A protein and the small-molecule ligand that binds it are described below.
Small molecule (SMILES): CC(=O)N[C@H]1[C@H](O[C@H]2[C@H](O)[C@@H](NC(C)=O)CO[C@@H]2CO)O[C@H](CO)[C@@H](O)[C@@H]1O

Binding-site contacts:
Ligand atom C1 contacts residue ASN199 of chain 1.A at 1.5 Å.
Ligand atom N2 contacts residue ASN199 of chain 1.A at 2.9 Å (h-bond).
Ligand atom C1 contacts residue ARG194 of chain 1.A at 4.2 Å.
Ligand atom O7 contacts residue CYS198 of chain 1.A at 3.7 Å.
Ligand atom C5 contacts residue ASN199 of chain 1.A at 3.8 Å.
Ligand atom C7 contacts residue CYS198 of chain 1.A at 4.3 Å (hydrophobic).
Ligand atom O7 contacts residue ILE196 of chain 1.A at 3.0 Å (h-bond).
Ligand atom C8 contacts residue ARG194 of chain 1.A at 3.2 Å.
Ligand atom O6 contacts residue ASN199 of chain 1.A at 4.4 Å.
Ligand atom C8 contacts residue ILE196 of chain 1.A at 3.5 Å (hydrophobic).
Ligand atom C8 contacts residue VAL176 of chain 1.A at 3.8 Å (hydrophobic).
Ligand atom C4 contacts residue ASN199 of chain 1.A at 4.4 Å.
Ligand atom C7 contacts residue ILE196 of chain 1.A at 3.3 Å (hydrophobic).
Ligand atom C8 contacts residue ASN197 of chain 1.A at 4.5 Å.
Ligand atom O7 contacts residue THR200 of chain 1.A at 4.3 Å.
Ligand atom C7 contacts residue ARG194 of chain 1.A at 4.0 Å.
Ligand atom N2 contacts residue ILE196 of chain 1.A at 4.1 Å.
Ligand atom O7 contacts residue ASN199 of chain 1.A at 2.9 Å (h-bond).
Ligand atom C7 contacts residue ASN199 of chain 1.A at 3.3 Å.
Ligand atom O7 contacts residue ASN197 of chain 1.A at 3.9 Å.
Ligand atom C2 contacts residue ASN199 of chain 1.A at 2.5 Å.
Ligand atom C8 contacts residue ASN199 of chain 1.A at 4.2 Å.
Ligand atom C8 contacts residue LEU195 of chain 1.A at 3.2 Å (hydrophobic).
Ligand atom C8 contacts residue CYS198 of chain 1.A at 4.0 Å (hydrophobic).
Ligand atom C7 contacts residue LEU195 of chain 1.A at 4.4 Å (hydrophobic).
Ligand atom N2 contacts residue ARG194 of chain 1.A at 3.7 Å.
Ligand atom O3 contacts residue ILE196 of chain 1.A at 4.5 Å.
Ligand atom C3 contacts residue ASN199 of chain 1.A at 3.9 Å.
Ligand atom O5 contacts residue ASN199 of chain 1.A at 2.5 Å (h-bond).

Sequence of chain 1.A:
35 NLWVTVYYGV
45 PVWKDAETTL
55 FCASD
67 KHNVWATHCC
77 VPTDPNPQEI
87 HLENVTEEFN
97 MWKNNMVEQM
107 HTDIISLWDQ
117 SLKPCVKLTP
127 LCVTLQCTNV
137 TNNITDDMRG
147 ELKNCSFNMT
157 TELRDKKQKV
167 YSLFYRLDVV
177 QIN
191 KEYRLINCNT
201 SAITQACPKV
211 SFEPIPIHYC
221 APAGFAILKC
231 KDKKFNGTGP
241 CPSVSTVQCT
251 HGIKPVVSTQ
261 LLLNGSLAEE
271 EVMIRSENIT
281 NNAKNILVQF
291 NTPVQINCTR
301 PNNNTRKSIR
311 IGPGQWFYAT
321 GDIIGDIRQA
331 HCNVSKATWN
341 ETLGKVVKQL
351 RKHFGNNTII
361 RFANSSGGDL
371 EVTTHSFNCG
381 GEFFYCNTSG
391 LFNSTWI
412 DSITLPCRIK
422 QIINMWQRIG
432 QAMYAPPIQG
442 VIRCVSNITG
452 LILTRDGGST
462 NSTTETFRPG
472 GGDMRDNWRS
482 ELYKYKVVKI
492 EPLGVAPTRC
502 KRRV